Sequence of chain 60.M:
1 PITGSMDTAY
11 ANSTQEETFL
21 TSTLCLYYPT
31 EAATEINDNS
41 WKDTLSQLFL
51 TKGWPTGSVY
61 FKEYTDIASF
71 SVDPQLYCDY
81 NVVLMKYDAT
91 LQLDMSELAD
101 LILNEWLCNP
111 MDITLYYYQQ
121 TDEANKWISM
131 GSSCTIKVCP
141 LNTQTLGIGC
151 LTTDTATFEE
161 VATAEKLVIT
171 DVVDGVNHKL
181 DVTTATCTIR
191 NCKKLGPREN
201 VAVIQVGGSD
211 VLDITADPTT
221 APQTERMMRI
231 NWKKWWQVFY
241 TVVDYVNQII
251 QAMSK

Binding-site contacts:
Ligand atom O5 contacts residue ASN12 of chain 60.M at 2.8 Å (h-bond).
Ligand atom C7 contacts residue ASN12 of chain 60.M at 3.9 Å.
Ligand atom N2 contacts residue ASN12 of chain 60.M at 3.8 Å.
Ligand atom O7 contacts residue ASN12 of chain 60.M at 3.6 Å.
Ligand atom C2 contacts residue ASN12 of chain 60.M at 3.3 Å.
Ligand atom C1 contacts residue ASN12 of chain 60.M at 2.2 Å.
Ligand atom C5 contacts residue ASN12 of chain 60.M at 4.2 Å.

This protein binds this small molecule.
Small molecule (SMILES): CC(=O)N[C@H]1[C@H](O[C@H]2[C@H](O)[C@@H](NC(C)=O)CO[C@@H]2CO)O[C@H](CO)[C@@H](O)[C@@H]1O